Binding-site contacts:
Ligand atom O4 contacts residue ASN251 of chain 2.A at 3.7 Å.
Ligand atom C1 contacts residue LEU169 of chain 2.A at 4.5 Å (hydrophobic).
Ligand atom C2 contacts residue ASN251 of chain 2.A at 2.8 Å.
Ligand atom O6 contacts residue ALA168 of chain 2.A at 3.2 Å.
Ligand atom C5 contacts residue ASN251 of chain 2.A at 3.4 Å.
Ligand atom C1 contacts residue ASN251 of chain 2.A at 1.4 Å.
Ligand atom O4 contacts residue SER224 of chain 3.A at 4.1 Å.
Ligand atom C4 contacts residue ASN251 of chain 2.A at 3.8 Å.
Ligand atom O3 contacts residue ALA168 of chain 2.A at 3.6 Å.
Ligand atom C6 contacts residue NAG1 of chain 2.B at 3.5 Å.
Ligand atom O5 contacts residue ASN170 of chain 2.A at 4.3 Å.
Ligand atom N2 contacts residue ASN251 of chain 2.A at 3.2 Å (h-bond).
Ligand atom O5 contacts residue ASN251 of chain 2.A at 2.4 Å (h-bond).
Ligand atom O4 contacts residue GLY191 of chain 3.A at 4.0 Å.
Ligand atom O5 contacts residue LEU169 of chain 2.A at 3.6 Å.
Ligand atom O4 contacts residue NAG1 of chain 2.B at 4.4 Å.
Ligand atom C2 contacts residue THR253 of chain 2.A at 4.2 Å.
Ligand atom C3 contacts residue ASN251 of chain 2.A at 3.9 Å.
Ligand atom C6 contacts residue LEU169 of chain 2.A at 4.4 Å (hydrophobic).
Ligand atom C6 contacts residue ALA168 of chain 2.A at 4.3 Å (hydrophobic).
Ligand atom C7 contacts residue THR253 of chain 2.A at 3.8 Å.
Ligand atom C4 contacts residue NAG1 of chain 2.B at 4.1 Å.
Ligand atom N2 contacts residue THR253 of chain 2.A at 4.1 Å.
Ligand atom C5 contacts residue NAG1 of chain 2.B at 3.7 Å.
Ligand atom C6 contacts residue ASN170 of chain 2.A at 4.1 Å.
Ligand atom O6 contacts residue NAG1 of chain 2.B at 4.5 Å.
Ligand atom N2 contacts residue ILE222 of chain 3.A at 4.5 Å.
Ligand atom C8 contacts residue ARG206 of chain 2.A at 4.1 Å.
Ligand atom O4 contacts residue GLY223 of chain 3.A at 3.6 Å.
Ligand atom C5 contacts residue ASN170 of chain 2.A at 4.2 Å.
Ligand atom O7 contacts residue THR253 of chain 2.A at 3.4 Å.
Ligand atom C7 contacts residue ASN251 of chain 2.A at 4.5 Å.

Sequence of chain 3.A:
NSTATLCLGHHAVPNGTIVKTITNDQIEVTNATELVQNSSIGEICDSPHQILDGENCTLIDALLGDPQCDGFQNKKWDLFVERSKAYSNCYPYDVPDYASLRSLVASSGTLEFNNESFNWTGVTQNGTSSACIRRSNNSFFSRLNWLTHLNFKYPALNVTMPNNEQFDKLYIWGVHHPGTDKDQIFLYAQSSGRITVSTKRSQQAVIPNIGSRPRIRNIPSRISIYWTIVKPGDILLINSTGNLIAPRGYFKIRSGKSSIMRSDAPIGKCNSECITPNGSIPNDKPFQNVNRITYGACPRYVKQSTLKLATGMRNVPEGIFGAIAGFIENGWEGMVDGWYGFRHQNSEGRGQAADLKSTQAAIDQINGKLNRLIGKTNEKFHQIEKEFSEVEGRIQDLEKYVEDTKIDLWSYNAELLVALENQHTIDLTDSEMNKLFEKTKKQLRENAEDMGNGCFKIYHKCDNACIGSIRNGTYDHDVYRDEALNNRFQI

Sequence of chain 2.A:
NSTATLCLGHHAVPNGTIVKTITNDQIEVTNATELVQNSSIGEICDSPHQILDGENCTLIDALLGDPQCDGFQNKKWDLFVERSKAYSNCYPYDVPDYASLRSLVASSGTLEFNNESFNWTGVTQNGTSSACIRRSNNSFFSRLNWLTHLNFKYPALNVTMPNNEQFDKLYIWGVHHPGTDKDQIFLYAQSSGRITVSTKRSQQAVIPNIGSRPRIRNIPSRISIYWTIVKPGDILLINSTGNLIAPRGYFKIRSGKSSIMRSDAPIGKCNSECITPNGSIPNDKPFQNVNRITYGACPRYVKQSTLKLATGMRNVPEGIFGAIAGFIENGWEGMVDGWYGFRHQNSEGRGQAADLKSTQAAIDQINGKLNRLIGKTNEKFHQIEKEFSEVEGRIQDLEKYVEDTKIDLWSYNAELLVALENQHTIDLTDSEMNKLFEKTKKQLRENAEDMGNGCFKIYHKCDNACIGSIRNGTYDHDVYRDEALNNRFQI

The small molecule below binds the protein below.
Small molecule (SMILES): CC(=O)N[C@@H]1[C@@H](O)[C@H](O)[C@@H](CO)O[C@H]1O